A protein and the small-molecule ligand that binds it are described below.
Small molecule (SMILES): O=C(O)CP(=O)(O)O

Sequence of chain 2.G:
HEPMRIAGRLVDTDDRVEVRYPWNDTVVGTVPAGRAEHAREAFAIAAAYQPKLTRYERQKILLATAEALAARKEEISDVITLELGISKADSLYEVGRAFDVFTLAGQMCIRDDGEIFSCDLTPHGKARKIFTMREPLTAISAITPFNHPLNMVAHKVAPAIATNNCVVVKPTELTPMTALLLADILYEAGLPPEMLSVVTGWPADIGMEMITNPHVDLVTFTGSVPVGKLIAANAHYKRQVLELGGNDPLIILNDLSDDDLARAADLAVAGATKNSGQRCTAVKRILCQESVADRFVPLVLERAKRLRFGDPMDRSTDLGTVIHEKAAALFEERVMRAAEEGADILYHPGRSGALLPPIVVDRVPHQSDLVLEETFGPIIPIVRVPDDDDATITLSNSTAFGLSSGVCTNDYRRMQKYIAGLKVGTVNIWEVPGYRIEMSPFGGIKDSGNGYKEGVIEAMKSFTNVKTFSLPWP

Binding-site contacts:
Ligand atom O1 contacts residue NAD1 of chain 2.U at 3.1 Å.
Ligand atom O2 contacts residue CYS294 of chain 2.G at 3.0 Å (h-bond).
Ligand atom C1P contacts residue ARG293 of chain 2.G at 4.2 Å.
Ligand atom C1 contacts residue CYS294 of chain 2.G at 3.3 Å (hydrophobic).
Ligand atom O1P contacts residue ARG450 of chain 2.G at 2.8 Å (salt-bridge).
Ligand atom C1 contacts residue ASN161 of chain 2.G at 4.2 Å.
Ligand atom O2 contacts residue ARG293 of chain 2.G at 2.9 Å.
Ligand atom O2 contacts residue HIS162 of chain 2.G at 3.5 Å (h-bond).
Ligand atom O3P contacts residue HIS162 of chain 2.G at 2.9 Å (h-bond).
Ligand atom C1P contacts residue PHE456 of chain 2.G at 4.2 Å (hydrophobic).
Ligand atom C1 contacts residue NAD1 of chain 2.U at 3.9 Å.
Ligand atom O1P contacts residue HIS162 of chain 2.G at 3.9 Å.
Ligand atom O2P contacts residue GLY448 of chain 2.G at 3.9 Å.
Ligand atom O2 contacts residue ASN161 of chain 2.G at 3.8 Å.
Ligand atom O2P contacts residue ARG450 of chain 2.G at 3.1 Å (salt-bridge).
Ligand atom O2P contacts residue ARG293 of chain 2.G at 2.8 Å (salt-bridge).
Ligand atom P contacts residue HIS162 of chain 2.G at 3.9 Å.
Ligand atom P contacts residue ARG111 of chain 2.G at 3.3 Å.
Ligand atom O1P contacts residue ASN165 of chain 2.G at 4.4 Å.
Ligand atom O1 contacts residue HIS162 of chain 2.G at 3.2 Å.
Ligand atom O2 contacts residue NAD1 of chain 2.U at 4.3 Å.
Ligand atom P contacts residue ARG293 of chain 2.G at 3.3 Å.
Ligand atom C1 contacts residue ARG293 of chain 2.G at 4.1 Å.
Ligand atom O2 contacts residue THR295 of chain 2.G at 4.1 Å.
Ligand atom P contacts residue ARG450 of chain 2.G at 3.7 Å.
Ligand atom O1P contacts residue ARG111 of chain 2.G at 2.7 Å (salt-bridge).
Ligand atom O1 contacts residue ASN161 of chain 2.G at 3.8 Å.
Ligand atom C1P contacts residue THR295 of chain 2.G at 3.6 Å.
Ligand atom O1 contacts residue CYS294 of chain 2.G at 3.5 Å (h-bond).
Ligand atom O1 contacts residue MET166 of chain 2.G at 4.2 Å.
Ligand atom P contacts residue THR295 of chain 2.G at 4.5 Å.
Ligand atom O3P contacts residue ARG293 of chain 2.G at 2.6 Å (salt-bridge).
Ligand atom C1 contacts residue THR295 of chain 2.G at 4.4 Å.
Ligand atom C1P contacts residue CYS294 of chain 2.G at 3.4 Å (hydrophobic).
Ligand atom O2P contacts residue THR295 of chain 2.G at 4.1 Å.
Ligand atom C1 contacts residue HIS162 of chain 2.G at 3.6 Å.
Ligand atom O2P contacts residue ARG111 of chain 2.G at 3.4 Å (salt-bridge).
Ligand atom O3P contacts residue ARG111 of chain 2.G at 3.0 Å (salt-bridge).
Ligand atom C1P contacts residue ARG450 of chain 2.G at 4.2 Å.